Sequence of chain 2.B:
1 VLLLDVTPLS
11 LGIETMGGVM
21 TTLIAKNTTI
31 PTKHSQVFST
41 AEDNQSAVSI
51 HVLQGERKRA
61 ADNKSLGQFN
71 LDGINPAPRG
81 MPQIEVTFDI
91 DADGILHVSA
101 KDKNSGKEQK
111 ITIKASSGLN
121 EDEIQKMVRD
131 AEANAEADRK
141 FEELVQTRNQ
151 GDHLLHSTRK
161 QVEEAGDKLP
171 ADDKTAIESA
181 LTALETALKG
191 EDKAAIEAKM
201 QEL

This small molecule binds to this protein.
Small molecule (SMILES): CC(C)C[C@@H](C=O)NC(=O)[C@H](CC(C)C)NC(=O)[C@H](CC(C)C)NC(=O)[C@H](C)N

Sequence of chain 2.A:
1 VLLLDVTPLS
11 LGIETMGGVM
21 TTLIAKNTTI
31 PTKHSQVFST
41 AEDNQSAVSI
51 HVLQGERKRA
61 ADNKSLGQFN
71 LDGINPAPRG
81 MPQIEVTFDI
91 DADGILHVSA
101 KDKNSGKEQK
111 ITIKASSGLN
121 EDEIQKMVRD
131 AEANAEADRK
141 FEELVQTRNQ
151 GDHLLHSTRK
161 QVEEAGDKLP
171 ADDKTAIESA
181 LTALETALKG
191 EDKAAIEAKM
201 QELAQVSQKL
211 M

Binding-site contacts:
Ligand atom CD2 contacts residue THR40 of chain 2.A at 2.9 Å.
Ligand atom O contacts residue THR15 of chain 2.A at 3.5 Å.
Ligand atom O contacts residue ALA41 of chain 2.A at 3.1 Å (h-bond).
Ligand atom CD2 contacts residue SER39 of chain 2.A at 4.0 Å.
Ligand atom O contacts residue GLN45 of chain 2.A at 3.2 Å (h-bond).
Ligand atom CD1 contacts residue THR40 of chain 2.A at 3.2 Å.
Ligand atom O contacts residue THR40 of chain 2.A at 3.8 Å.
Ligand atom CD1 contacts residue VAL48 of chain 2.A at 3.7 Å (hydrophobic).
Ligand atom CG contacts residue ALA41 of chain 2.A at 4.1 Å (hydrophobic).
Ligand atom C contacts residue SER39 of chain 2.A at 3.6 Å.
Ligand atom C contacts residue MET16 of chain 2.A at 4.1 Å (hydrophobic).
Ligand atom CB contacts residue PHE38 of chain 2.A at 3.5 Å (hydrophobic).
Ligand atom CD1 contacts residue PHE38 of chain 2.A at 3.9 Å (hydrophobic).
Ligand atom CG contacts residue SER39 of chain 2.A at 3.4 Å.
Ligand atom C contacts residue GLN45 of chain 2.A at 3.0 Å.
Ligand atom CD2 contacts residue ALA41 of chain 2.A at 3.8 Å (hydrophobic).
Ligand atom N contacts residue SER39 of chain 2.A at 3.0 Å (h-bond).
Ligand atom CD1 contacts residue MET16 of chain 2.A at 3.7 Å (hydrophobic).
Ligand atom N contacts residue GLN45 of chain 2.A at 4.0 Å.
Ligand atom CB contacts residue SER39 of chain 2.A at 3.8 Å.
Ligand atom CD2 contacts residue PHE38 of chain 2.A at 3.6 Å (hydrophobic).
Ligand atom O contacts residue MET16 of chain 2.A at 2.9 Å (h-bond).
Ligand atom CB contacts residue ALA41 of chain 2.A at 3.6 Å (hydrophobic).
Ligand atom CB contacts residue VAL48 of chain 2.A at 4.1 Å (hydrophobic).
Ligand atom CD1 contacts residue SER39 of chain 2.A at 3.9 Å.
Ligand atom CD2 contacts residue ILE13 of chain 2.A at 3.7 Å (hydrophobic).
Ligand atom CA contacts residue GLN45 of chain 2.A at 3.4 Å.
Ligand atom CA contacts residue SER39 of chain 2.A at 3.4 Å.
Ligand atom CB contacts residue THR40 of chain 2.A at 3.3 Å.
Ligand atom CD2 contacts residue THR15 of chain 2.A at 3.9 Å.
Ligand atom CB contacts residue MET16 of chain 2.A at 4.0 Å (hydrophobic).
Ligand atom CG contacts residue THR40 of chain 2.A at 3.3 Å.
Ligand atom CG contacts residue MET16 of chain 2.A at 4.0 Å (hydrophobic).
Ligand atom CG contacts residue PHE38 of chain 2.A at 3.8 Å (hydrophobic).
Ligand atom O contacts residue PHE38 of chain 2.A at 3.5 Å.
Ligand atom O contacts residue SER49 of chain 2.A at 3.0 Å (h-bond).
Ligand atom CD1 contacts residue ALA41 of chain 2.A at 3.4 Å (hydrophobic).
Ligand atom CB contacts residue GLN146 of chain 2.B at 4.0 Å.
Ligand atom O contacts residue SER39 of chain 2.A at 3.1 Å (h-bond).
Ligand atom O contacts residue VAL48 of chain 2.A at 3.7 Å.